This protein binds this small molecule.
Small molecule (SMILES): CC(=O)N[C@@H]1[C@@H](O)[C@H](O)[C@@H](CO)O[C@H]1O

Binding-site contacts:
Ligand atom C7 contacts residue ASN57 of chain 1.B at 3.1 Å.
Ligand atom C6 contacts residue THR59 of chain 1.B at 3.6 Å.
Ligand atom C3 contacts residue ASN57 of chain 1.B at 3.8 Å.
Ligand atom N2 contacts residue ASN57 of chain 1.B at 2.9 Å (h-bond).
Ligand atom O6 contacts residue THR59 of chain 1.B at 4.1 Å.
Ligand atom C1 contacts residue ASN57 of chain 1.B at 1.4 Å.
Ligand atom C1 contacts residue THR59 of chain 1.B at 4.3 Å.
Ligand atom O5 contacts residue ASN57 of chain 1.B at 2.3 Å (h-bond).
Ligand atom C5 contacts residue THR59 of chain 1.B at 3.8 Å.
Ligand atom C2 contacts residue ASN57 of chain 1.B at 2.5 Å.
Ligand atom O5 contacts residue THR59 of chain 1.B at 3.6 Å.
Ligand atom C8 contacts residue ASN57 of chain 1.B at 4.3 Å.
Ligand atom O7 contacts residue ASN57 of chain 1.B at 3.0 Å (h-bond).
Ligand atom C5 contacts residue ASN57 of chain 1.B at 3.7 Å.
Ligand atom C4 contacts residue ASN57 of chain 1.B at 4.2 Å.

Sequence of chain 1.B:
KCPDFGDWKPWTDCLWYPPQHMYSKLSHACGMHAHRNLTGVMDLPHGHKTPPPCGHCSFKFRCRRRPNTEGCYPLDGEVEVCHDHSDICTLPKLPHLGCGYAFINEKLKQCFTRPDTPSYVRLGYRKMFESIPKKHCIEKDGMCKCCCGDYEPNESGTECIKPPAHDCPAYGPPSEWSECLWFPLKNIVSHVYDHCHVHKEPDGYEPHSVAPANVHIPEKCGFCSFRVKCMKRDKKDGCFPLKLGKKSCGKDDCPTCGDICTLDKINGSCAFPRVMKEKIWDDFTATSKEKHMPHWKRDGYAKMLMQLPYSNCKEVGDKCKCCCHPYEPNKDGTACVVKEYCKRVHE